Sequence of chain 1.B:
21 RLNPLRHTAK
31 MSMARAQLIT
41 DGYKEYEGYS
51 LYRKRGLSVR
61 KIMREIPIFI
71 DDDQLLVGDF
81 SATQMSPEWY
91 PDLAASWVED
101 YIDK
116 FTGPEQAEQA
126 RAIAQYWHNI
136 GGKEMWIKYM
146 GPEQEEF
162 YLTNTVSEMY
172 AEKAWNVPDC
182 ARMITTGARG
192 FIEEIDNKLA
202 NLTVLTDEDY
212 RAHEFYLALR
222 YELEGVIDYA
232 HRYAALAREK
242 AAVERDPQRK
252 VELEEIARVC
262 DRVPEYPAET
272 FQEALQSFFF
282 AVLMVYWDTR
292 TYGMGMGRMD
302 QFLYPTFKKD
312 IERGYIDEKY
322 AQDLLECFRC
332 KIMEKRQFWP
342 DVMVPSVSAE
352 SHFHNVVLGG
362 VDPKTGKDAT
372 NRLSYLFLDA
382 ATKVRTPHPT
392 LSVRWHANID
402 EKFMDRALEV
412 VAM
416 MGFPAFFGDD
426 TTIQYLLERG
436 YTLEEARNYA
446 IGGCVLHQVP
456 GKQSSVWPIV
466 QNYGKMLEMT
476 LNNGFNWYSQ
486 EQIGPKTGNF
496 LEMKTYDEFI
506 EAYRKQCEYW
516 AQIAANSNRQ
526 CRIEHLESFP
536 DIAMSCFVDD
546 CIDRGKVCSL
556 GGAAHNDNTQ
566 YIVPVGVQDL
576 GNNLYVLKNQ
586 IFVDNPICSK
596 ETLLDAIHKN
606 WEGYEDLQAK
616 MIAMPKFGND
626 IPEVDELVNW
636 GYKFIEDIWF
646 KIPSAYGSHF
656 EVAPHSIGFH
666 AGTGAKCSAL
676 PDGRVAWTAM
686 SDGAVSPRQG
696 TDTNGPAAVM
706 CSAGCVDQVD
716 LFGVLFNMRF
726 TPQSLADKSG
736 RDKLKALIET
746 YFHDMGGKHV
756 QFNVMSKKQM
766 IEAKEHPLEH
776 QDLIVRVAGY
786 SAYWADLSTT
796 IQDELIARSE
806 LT

Binding-site contacts:
Ligand atom C8 contacts residue TYR566 of chain 1.B at 4.5 Å (hydrophobic).
Ligand atom O2 contacts residue VAL568 of chain 1.B at 3.9 Å.
Ligand atom O1 contacts residue TYR566 of chain 1.B at 3.5 Å (h-bond).
Ligand atom C5 contacts residue VAL461 of chain 1.B at 4.1 Å (hydrophobic).
Ligand atom O1 contacts residue PRO463 of chain 1.B at 3.8 Å.
Ligand atom O2 contacts residue VAL465 of chain 1.B at 3.7 Å.
Ligand atom C3 contacts residue PRO463 of chain 1.B at 3.4 Å (hydrophobic).
Ligand atom C5 contacts residue LYS174 of chain 1.B at 4.2 Å.
Ligand atom C4 contacts residue ALA172 of chain 1.B at 3.8 Å (hydrophobic).
Ligand atom C4 contacts residue LYS174 of chain 1.B at 4.3 Å.
Ligand atom C6 contacts residue TRP176 of chain 1.B at 4.2 Å (hydrophobic).
Ligand atom O2 contacts residue PHE664 of chain 1.B at 4.0 Å.
Ligand atom C2 contacts residue ALA172 of chain 1.B at 4.2 Å (hydrophobic).
Ligand atom C2 contacts residue SER168 of chain 1.B at 3.5 Å.
Ligand atom C4 contacts residue PRO463 of chain 1.B at 3.5 Å (hydrophobic).
Ligand atom C8 contacts residue PRO463 of chain 1.B at 3.5 Å (hydrophobic).
Ligand atom O4 contacts residue SER168 of chain 1.B at 4.2 Å.
Ligand atom O4 contacts residue PRO463 of chain 1.B at 3.8 Å.
Ligand atom C7 contacts residue PHE664 of chain 1.B at 3.9 Å (hydrophobic).
Ligand atom C2 contacts residue PRO463 of chain 1.B at 3.4 Å (hydrophobic).
Ligand atom C3 contacts residue SER168 of chain 1.B at 3.0 Å.
Ligand atom C7 contacts residue PRO463 of chain 1.B at 4.1 Å (hydrophobic).
Ligand atom O1 contacts residue HIS660 of chain 1.B at 4.0 Å.
Ligand atom O1 contacts residue TRP176 of chain 1.B at 3.7 Å.
Ligand atom O2 contacts residue HIS660 of chain 1.B at 4.4 Å.
Ligand atom C3 contacts residue GLU169 of chain 1.B at 4.4 Å.
Ligand atom C5 contacts residue PRO463 of chain 1.B at 3.6 Å (hydrophobic).
Ligand atom C1 contacts residue PRO463 of chain 1.B at 3.6 Å (hydrophobic).
Ligand atom C6 contacts residue PRO463 of chain 1.B at 3.7 Å (hydrophobic).
Ligand atom O1 contacts residue ILE662 of chain 1.B at 3.8 Å.
Ligand atom O2 contacts residue PRO463 of chain 1.B at 3.4 Å.
Ligand atom C3 contacts residue ALA172 of chain 1.B at 3.4 Å (hydrophobic).
Ligand atom C8 contacts residue ILE662 of chain 1.B at 3.5 Å (hydrophobic).
Ligand atom O2 contacts residue ILE662 of chain 1.B at 3.7 Å.
Ligand atom C8 contacts residue PHE664 of chain 1.B at 4.3 Å (hydrophobic).
Ligand atom C7 contacts residue ILE662 of chain 1.B at 3.9 Å (hydrophobic).
Ligand atom O4 contacts residue LYS174 of chain 1.B at 3.6 Å.
Ligand atom C4 contacts residue SER168 of chain 1.B at 4.0 Å.
Ligand atom O4 contacts residue ALA172 of chain 1.B at 3.7 Å.

A small-molecule ligand and the protein it binds are described below.
Small molecule (SMILES): O=C(O)Cc1ccc(O)cc1